Sequence of chain 1.C:
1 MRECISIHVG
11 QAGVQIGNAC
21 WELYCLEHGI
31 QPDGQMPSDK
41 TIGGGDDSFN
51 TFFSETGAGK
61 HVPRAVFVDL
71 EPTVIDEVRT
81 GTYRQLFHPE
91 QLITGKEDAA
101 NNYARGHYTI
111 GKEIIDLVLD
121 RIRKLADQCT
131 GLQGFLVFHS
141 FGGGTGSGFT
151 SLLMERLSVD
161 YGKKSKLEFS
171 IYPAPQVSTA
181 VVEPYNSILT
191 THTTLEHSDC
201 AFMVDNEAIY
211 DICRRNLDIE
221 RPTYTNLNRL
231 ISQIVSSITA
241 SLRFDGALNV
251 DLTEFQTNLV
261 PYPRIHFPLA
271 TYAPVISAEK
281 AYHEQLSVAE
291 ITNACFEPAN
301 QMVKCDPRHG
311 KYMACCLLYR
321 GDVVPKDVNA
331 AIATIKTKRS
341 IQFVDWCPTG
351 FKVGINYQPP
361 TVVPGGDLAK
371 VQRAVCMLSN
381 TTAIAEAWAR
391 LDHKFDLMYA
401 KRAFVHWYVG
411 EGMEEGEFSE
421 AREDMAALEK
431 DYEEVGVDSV

A small-molecule ligand and the protein it binds are described below.
Small molecule (SMILES): CCC[C@H](Nc1nc(-c2ccc(NC(=O)NCC)c(OC)c2)ncc1C)c1cccnc1

Binding-site contacts:
Ligand atom C24 contacts residue LYS350 of chain 1.D at 3.5 Å.
Ligand atom C10 contacts residue LEU253 of chain 1.D at 3.7 Å (hydrophobic).
Ligand atom O32 contacts residue THR237 of chain 1.D at 3.4 Å.
Ligand atom C2 contacts residue ASP249 of chain 1.D at 3.5 Å.
Ligand atom C13 contacts residue CYS239 of chain 1.D at 3.6 Å (hydrophobic).
Ligand atom C2 contacts residue LEU253 of chain 1.D at 3.7 Å (hydrophobic).
Ligand atom C10 contacts residue GLU198 of chain 1.D at 3.5 Å.
Ligand atom N9 contacts residue TYR200 of chain 1.D at 3.6 Å (h-bond).
Ligand atom C10 contacts residue ASN165 of chain 1.D at 3.0 Å.
Ligand atom C11 contacts residue LEU240 of chain 1.D at 3.4 Å (hydrophobic).
Ligand atom C8 contacts residue VAL236 of chain 1.D at 3.1 Å (hydrophobic).
Ligand atom C1 contacts residue LEU240 of chain 1.D at 3.5 Å (hydrophobic).
Ligand atom C26 contacts residue THR351 of chain 1.D at 3.5 Å.
Ligand atom C25 contacts residue LEU246 of chain 1.D at 3.5 Å (hydrophobic).
Ligand atom C16 contacts residue LYS252 of chain 1.D at 3.6 Å.
Ligand atom N7 contacts residue VAL236 of chain 1.D at 2.6 Å (h-bond).
Ligand atom C25 contacts residue LYS350 of chain 1.D at 3.7 Å.
Ligand atom C26 contacts residue ALA352 of chain 1.D at 3.5 Å (hydrophobic).
Ligand atom O32 contacts residue LEU240 of chain 1.D at 3.6 Å.
Ligand atom C8 contacts residue LEU240 of chain 1.D at 3.5 Å (hydrophobic).
Ligand atom C10 contacts residue TYR200 of chain 1.D at 3.2 Å (hydrophobic).
Ligand atom C6 contacts residue VAL236 of chain 1.D at 3.6 Å (hydrophobic).
Ligand atom C11 contacts residue LEU250 of chain 1.D at 3.2 Å (hydrophobic).
Ligand atom C4 contacts residue LEU253 of chain 1.D at 3.7 Å (hydrophobic).
Ligand atom O12 contacts residue VAL236 of chain 1.D at 3.0 Å (h-bond).
Ligand atom N15 contacts residue ASP249 of chain 1.D at 3.6 Å.
Ligand atom C13 contacts residue ILE316 of chain 1.D at 3.3 Å (hydrophobic).
Ligand atom N21 contacts residue THR179 of chain 1.C at 3.2 Å (h-bond).
Ligand atom C11 contacts residue ASN165 of chain 1.D at 3.0 Å.
Ligand atom O32 contacts residue VAL236 of chain 1.D at 2.9 Å (h-bond).
Ligand atom C31 contacts residue VAL313 of chain 1.D at 3.6 Å (hydrophobic).
Ligand atom C3 contacts residue ALA248 of chain 1.D at 3.7 Å (hydrophobic).
Ligand atom C20 contacts residue THR179 of chain 1.C at 3.1 Å.
Ligand atom C29 contacts residue ASN256 of chain 1.D at 3.7 Å.
Ligand atom C28 contacts residue ALA314 of chain 1.D at 3.5 Å (hydrophobic).
Ligand atom N9 contacts residue LEU253 of chain 1.D at 3.1 Å.
Ligand atom N15 contacts residue ALA248 of chain 1.D at 3.1 Å.
Ligand atom C26 contacts residue LEU246 of chain 1.D at 3.7 Å (hydrophobic).
Ligand atom C31 contacts residue LYS350 of chain 1.D at 3.7 Å.
Ligand atom C2 contacts residue ALA248 of chain 1.D at 3.5 Å (hydrophobic).

Sequence of chain 1.D:
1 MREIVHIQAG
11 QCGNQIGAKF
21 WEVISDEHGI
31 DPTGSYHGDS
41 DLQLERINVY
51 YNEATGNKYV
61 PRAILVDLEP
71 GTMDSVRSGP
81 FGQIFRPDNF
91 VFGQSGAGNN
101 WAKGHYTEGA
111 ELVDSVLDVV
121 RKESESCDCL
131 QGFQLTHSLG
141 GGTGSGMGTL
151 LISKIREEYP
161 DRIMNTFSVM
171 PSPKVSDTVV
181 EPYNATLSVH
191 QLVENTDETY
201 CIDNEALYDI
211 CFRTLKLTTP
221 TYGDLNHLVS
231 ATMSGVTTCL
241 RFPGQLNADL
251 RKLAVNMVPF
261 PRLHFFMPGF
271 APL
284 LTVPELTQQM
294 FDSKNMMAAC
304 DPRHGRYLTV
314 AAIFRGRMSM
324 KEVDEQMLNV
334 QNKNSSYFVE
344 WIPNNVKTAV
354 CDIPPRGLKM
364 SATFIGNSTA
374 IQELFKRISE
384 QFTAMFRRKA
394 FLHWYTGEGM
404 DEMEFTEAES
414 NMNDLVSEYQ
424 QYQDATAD